Sequence of chain 14.C:
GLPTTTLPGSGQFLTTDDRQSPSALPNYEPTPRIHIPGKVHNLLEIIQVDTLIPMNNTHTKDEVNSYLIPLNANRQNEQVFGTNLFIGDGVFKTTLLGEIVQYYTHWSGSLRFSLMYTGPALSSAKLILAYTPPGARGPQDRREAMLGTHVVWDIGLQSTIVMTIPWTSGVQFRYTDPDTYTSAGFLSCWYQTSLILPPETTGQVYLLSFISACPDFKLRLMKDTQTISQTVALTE

Binding-site contacts:
Ligand atom C5B contacts residue TYR197 of chain 14.A at 3.7 Å (hydrophobic).
Ligand atom O1B contacts residue MET221 of chain 14.A at 3.7 Å.
Ligand atom N2 contacts residue PHE186 of chain 14.A at 3.9 Å.
Ligand atom C6B contacts residue TYR197 of chain 14.A at 3.5 Å (hydrophobic).
Ligand atom C31 contacts residue PRO174 of chain 14.A at 3.4 Å (hydrophobic).
Ligand atom C3 contacts residue PRO174 of chain 14.A at 3.8 Å (hydrophobic).
Ligand atom C2C contacts residue TYR152 of chain 14.A at 4.0 Å (hydrophobic).
Ligand atom C4C contacts residue VAL188 of chain 14.A at 3.9 Å (hydrophobic).
Ligand atom O1 contacts residue ALA24 of chain 14.C at 3.6 Å.
Ligand atom C6C contacts residue VAL191 of chain 14.A at 3.5 Å (hydrophobic).
Ligand atom C2B contacts residue MET221 of chain 14.A at 3.6 Å (hydrophobic).
Ligand atom C31 contacts residue VAL176 of chain 14.A at 3.3 Å (hydrophobic).
Ligand atom O1 contacts residue PHE186 of chain 14.A at 3.7 Å.
Ligand atom N2 contacts residue ALA24 of chain 14.C at 3.3 Å.
Ligand atom C3C contacts residue VAL188 of chain 14.A at 3.2 Å (hydrophobic).
Ligand atom C1B contacts residue MET221 of chain 14.A at 3.7 Å (hydrophobic).
Ligand atom CM2 contacts residue LEU116 of chain 14.A at 3.6 Å (hydrophobic).
Ligand atom O1 contacts residue TYR152 of chain 14.A at 4.0 Å.
Ligand atom C4 contacts residue PHE186 of chain 14.A at 3.5 Å (hydrophobic).
Ligand atom C5A contacts residue CYS199 of chain 14.A at 3.9 Å (hydrophobic).
Ligand atom C7C contacts residue TYR128 of chain 14.A at 3.7 Å (hydrophobic).
Ligand atom C5 contacts residue TYR152 of chain 14.A at 3.8 Å (hydrophobic).
Ligand atom C5C contacts residue ILE104 of chain 14.A at 4.0 Å (hydrophobic).
Ligand atom C31 contacts residue SER175 of chain 14.A at 3.6 Å.
Ligand atom C5B contacts residue LEU106 of chain 14.A at 4.0 Å (hydrophobic).
Ligand atom C31 contacts residue ALA150 of chain 14.A at 3.8 Å (hydrophobic).
Ligand atom C5 contacts residue PHE186 of chain 14.A at 3.7 Å (hydrophobic).
Ligand atom C4 contacts residue MET224 of chain 14.A at 4.0 Å (hydrophobic).
Ligand atom C4A contacts residue ASN219 of chain 14.A at 3.9 Å.
Ligand atom C2C contacts residue VAL188 of chain 14.A at 3.4 Å (hydrophobic).
Ligand atom C3 contacts residue PHE186 of chain 14.A at 3.8 Å (hydrophobic).
Ligand atom O1 contacts residue VAL188 of chain 14.A at 3.8 Å.
Ligand atom C1C contacts residue MET224 of chain 14.A at 3.4 Å (hydrophobic).
Ligand atom N2 contacts residue PRO174 of chain 14.A at 3.9 Å.
Ligand atom C4 contacts residue TYR152 of chain 14.A at 3.9 Å (hydrophobic).
Ligand atom C5 contacts residue MET224 of chain 14.A at 4.0 Å (hydrophobic).
Ligand atom C4A contacts residue ASN198 of chain 14.A at 4.0 Å.
Ligand atom N3A contacts residue ASN219 of chain 14.A at 3.8 Å.
Ligand atom C4A contacts residue ILE215 of chain 14.A at 3.9 Å (hydrophobic).
Ligand atom C5C contacts residue TYR128 of chain 14.A at 3.6 Å (hydrophobic).

A protein and the small-molecule ligand that binds it are described below.
Small molecule (SMILES): CC[C@H]1COC(c2ccc(OCCCCCCCc3cc(C)no3)cc2)=N1

Sequence of chain 14.A:
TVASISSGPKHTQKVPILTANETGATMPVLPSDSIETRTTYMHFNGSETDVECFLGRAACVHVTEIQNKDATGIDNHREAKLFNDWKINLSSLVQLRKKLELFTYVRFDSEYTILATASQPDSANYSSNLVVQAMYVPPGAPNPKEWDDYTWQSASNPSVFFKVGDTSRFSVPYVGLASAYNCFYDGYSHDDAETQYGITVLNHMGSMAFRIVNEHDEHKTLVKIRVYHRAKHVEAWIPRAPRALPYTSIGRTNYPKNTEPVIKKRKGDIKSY